Binding-site contacts:
Ligand atom N05 contacts residue ALA46 of chain 1.B at 3.5 Å.
Ligand atom C0H contacts residue LEU146 of chain 1.B at 3.6 Å (hydrophobic).
Ligand atom C0N contacts residue VAL76 of chain 1.B at 3.8 Å (hydrophobic).
Ligand atom O01 contacts residue THR91 of chain 1.B at 3.5 Å.
Ligand atom C0F contacts residue ALA46 of chain 1.B at 3.6 Å (hydrophobic).
Ligand atom O02 contacts residue ASP157 of chain 1.B at 3.4 Å.
Ligand atom O02 contacts residue LYS48 of chain 1.B at 3.4 Å.
Ligand atom C0G contacts residue LEU146 of chain 1.B at 3.6 Å (hydrophobic).
Ligand atom C0E contacts residue THR91 of chain 1.B at 3.6 Å.
Ligand atom N09 contacts residue VAL34 of chain 1.B at 3.8 Å.
Ligand atom C0D contacts residue ASP157 of chain 1.B at 3.9 Å.
Ligand atom C0I contacts residue VAL34 of chain 1.B at 3.9 Å (hydrophobic).
Ligand atom N05 contacts residue LEU146 of chain 1.B at 3.5 Å.
Ligand atom N06 contacts residue ALA46 of chain 1.B at 3.7 Å.
Ligand atom C0A contacts residue LEU146 of chain 1.B at 3.5 Å (hydrophobic).
Ligand atom C0M contacts residue GLN28 of chain 1.B at 3.8 Å.
Ligand atom N05 contacts residue THR91 of chain 1.B at 3.4 Å (h-bond).
Ligand atom C0L contacts residue MET94 of chain 1.B at 3.3 Å (hydrophobic).
Ligand atom N08 contacts residue LEU26 of chain 1.B at 4.0 Å.
Ligand atom N06 contacts residue MET94 of chain 1.B at 3.0 Å (h-bond).
Ligand atom C0F contacts residue GLU92 of chain 1.B at 4.0 Å.
Ligand atom C0S contacts residue LEU146 of chain 1.B at 4.0 Å (hydrophobic).
Ligand atom C0O contacts residue THR91 of chain 1.B at 3.8 Å.
Ligand atom C0M contacts residue VAL34 of chain 1.B at 3.9 Å (hydrophobic).
Ligand atom C0U contacts residue MET67 of chain 1.B at 3.7 Å (hydrophobic).
Ligand atom C0F contacts residue LEU146 of chain 1.B at 3.6 Å (hydrophobic).
Ligand atom C0L contacts residue TYR93 of chain 1.B at 3.6 Å (hydrophobic).
Ligand atom C0N contacts residue MET67 of chain 1.B at 3.7 Å (hydrophobic).
Ligand atom C0R contacts residue LYS48 of chain 1.B at 4.0 Å.
Ligand atom C0V contacts residue GLN28 of chain 1.B at 3.4 Å.
Ligand atom C0O contacts residue VAL76 of chain 1.B at 3.9 Å (hydrophobic).
Ligand atom N05 contacts residue GLU92 of chain 1.B at 3.1 Å (salt-bridge).
Ligand atom N06 contacts residue TYR93 of chain 1.B at 3.7 Å.
Ligand atom N04 contacts residue VAL34 of chain 1.B at 3.9 Å.
Ligand atom C0M contacts residue GLY27 of chain 1.B at 3.9 Å.
Ligand atom C0U contacts residue ASP157 of chain 1.B at 3.8 Å.
Ligand atom O01 contacts residue VAL76 of chain 1.B at 3.6 Å.
Ligand atom C0V contacts residue GLY27 of chain 1.B at 4.0 Å.
Ligand atom N06 contacts residue GLU92 of chain 1.B at 4.0 Å.
Ligand atom C0N contacts residue THR91 of chain 1.B at 3.9 Å.

Sequence of chain 1.B:
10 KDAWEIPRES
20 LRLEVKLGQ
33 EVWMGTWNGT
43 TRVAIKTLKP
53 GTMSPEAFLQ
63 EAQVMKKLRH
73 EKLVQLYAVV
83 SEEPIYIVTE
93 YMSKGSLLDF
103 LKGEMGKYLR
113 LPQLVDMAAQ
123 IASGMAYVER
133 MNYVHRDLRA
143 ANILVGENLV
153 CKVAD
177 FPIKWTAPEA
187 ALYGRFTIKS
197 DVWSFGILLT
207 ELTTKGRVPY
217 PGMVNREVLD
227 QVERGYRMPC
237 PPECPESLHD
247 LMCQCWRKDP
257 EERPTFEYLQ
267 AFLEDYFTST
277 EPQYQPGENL

This small molecule binds to this protein.
Small molecule (SMILES): C=CC(=O)N1CC[C@H](n2nc(C#Cc3cc(OC)cc(OC)c3)c3c(N)ncnc32)C1